This protein binds this small molecule.
Small molecule (SMILES): Cc1cc(=O)oc2ccccc12

Binding-site contacts:
Ligand atom O8 contacts residue TRP123 of chain 1.C at 3.8 Å.
Ligand atom C10 contacts residue GLA1 of chain 1.M at 2.4 Å.
Ligand atom O1 contacts residue TYR122 of chain 1.C at 3.3 Å.
Ligand atom C2 contacts residue TYR78 of chain 1.C at 3.6 Å (hydrophobic).
Ligand atom C1 contacts residue TYR78 of chain 1.C at 3.2 Å (hydrophobic).
Ligand atom C11 contacts residue GLA1 of chain 1.M at 3.6 Å.
Ligand atom O1 contacts residue SER76 of chain 1.C at 4.4 Å.
Ligand atom C6 contacts residue TYR122 of chain 1.C at 3.9 Å (hydrophobic).
Ligand atom C7 contacts residue TYR122 of chain 1.C at 3.8 Å (hydrophobic).
Ligand atom C1 contacts residue GLA1 of chain 1.M at 1.4 Å.
Ligand atom C3 contacts residue TYR78 of chain 1.C at 4.4 Å (hydrophobic).
Ligand atom C11 contacts residue TYR78 of chain 1.C at 3.9 Å (hydrophobic).
Ligand atom C3 contacts residue GLA1 of chain 1.M at 3.7 Å.
Ligand atom C4 contacts residue GLA1 of chain 1.M at 4.2 Å.
Ligand atom C4 contacts residue TYR122 of chain 1.C at 3.5 Å (hydrophobic).
Ligand atom C11 contacts residue TYR122 of chain 1.C at 3.5 Å (hydrophobic).
Ligand atom C2 contacts residue GLA1 of chain 1.M at 2.4 Å.
Ligand atom O8 contacts residue SER76 of chain 1.C at 3.7 Å.
Ligand atom C10 contacts residue TYR122 of chain 1.C at 3.4 Å (hydrophobic).
Ligand atom C3 contacts residue TYR122 of chain 1.C at 3.7 Å (hydrophobic).
Ligand atom C5 contacts residue TYR122 of chain 1.C at 3.6 Å (hydrophobic).
Ligand atom C8 contacts residue TRP123 of chain 1.C at 4.2 Å (hydrophobic).
Ligand atom O1 contacts residue TRP123 of chain 1.C at 3.7 Å.
Ligand atom C2 contacts residue TYR122 of chain 1.C at 3.7 Å (hydrophobic).
Ligand atom C8 contacts residue TYR122 of chain 1.C at 3.5 Å (hydrophobic).
Ligand atom C1 contacts residue TYR122 of chain 1.C at 3.5 Å (hydrophobic).
Ligand atom C8 contacts residue SER76 of chain 1.C at 4.3 Å.
Ligand atom O8 contacts residue TYR122 of chain 1.C at 4.1 Å.
Ligand atom C10 contacts residue TYR78 of chain 1.C at 3.3 Å (hydrophobic).
Ligand atom O1 contacts residue TYR78 of chain 1.C at 4.3 Å.

Sequence of chain 1.C:
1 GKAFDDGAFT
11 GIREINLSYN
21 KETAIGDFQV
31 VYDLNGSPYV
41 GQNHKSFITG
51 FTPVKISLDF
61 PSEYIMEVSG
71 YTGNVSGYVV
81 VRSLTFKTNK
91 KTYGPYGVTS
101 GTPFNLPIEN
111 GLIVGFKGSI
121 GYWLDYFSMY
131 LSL